Sequence of chain 3.C:
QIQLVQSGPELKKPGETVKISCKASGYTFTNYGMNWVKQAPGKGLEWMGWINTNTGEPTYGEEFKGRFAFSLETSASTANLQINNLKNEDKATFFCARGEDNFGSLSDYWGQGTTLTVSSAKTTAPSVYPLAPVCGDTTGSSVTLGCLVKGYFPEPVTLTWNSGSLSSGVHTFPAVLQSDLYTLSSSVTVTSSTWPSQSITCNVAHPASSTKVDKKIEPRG

Sequence of chain 1.A:
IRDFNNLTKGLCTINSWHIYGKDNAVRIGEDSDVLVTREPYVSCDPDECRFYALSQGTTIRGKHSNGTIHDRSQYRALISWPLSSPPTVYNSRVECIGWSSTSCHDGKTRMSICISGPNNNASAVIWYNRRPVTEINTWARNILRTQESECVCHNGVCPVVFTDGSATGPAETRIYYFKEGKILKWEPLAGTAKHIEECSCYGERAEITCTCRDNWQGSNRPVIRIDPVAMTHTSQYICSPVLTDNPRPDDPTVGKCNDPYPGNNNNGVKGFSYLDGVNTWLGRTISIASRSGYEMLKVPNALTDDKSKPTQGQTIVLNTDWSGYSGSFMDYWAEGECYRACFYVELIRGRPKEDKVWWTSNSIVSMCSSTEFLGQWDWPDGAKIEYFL

This small molecule binds to this protein.
Small molecule (SMILES): CC(=O)N[C@H]1[C@H](O[C@H]2[C@H](O)[C@@H](NC(C)=O)CO[C@@H]2CO)O[C@H](CO)[C@@H](O[C@@H]2O[C@H](CO)[C@@H](O)[C@H](O[C@H]3O[C@H](CO)[C@@H](O)[C@H](O)[C@@H]3O[C@H]3O[C@H](CO)[C@@H](O)[C@H](O)[C@@H]3O[C@H]3O[C@H](CO)[C@@H](O)[C@H](O)[C@@H]3O)[C@@H]2O)[C@@H]1O

Sequence of chain 3.A:
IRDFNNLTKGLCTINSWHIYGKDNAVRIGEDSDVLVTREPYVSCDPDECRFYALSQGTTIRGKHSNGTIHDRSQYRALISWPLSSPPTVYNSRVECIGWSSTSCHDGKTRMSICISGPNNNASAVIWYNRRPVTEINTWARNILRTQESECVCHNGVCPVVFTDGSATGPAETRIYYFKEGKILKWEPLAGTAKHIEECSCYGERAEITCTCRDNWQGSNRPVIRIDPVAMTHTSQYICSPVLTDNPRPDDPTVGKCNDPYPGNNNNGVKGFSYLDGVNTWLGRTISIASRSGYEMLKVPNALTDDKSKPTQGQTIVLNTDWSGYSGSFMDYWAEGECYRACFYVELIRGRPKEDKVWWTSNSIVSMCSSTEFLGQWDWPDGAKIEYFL

Binding-site contacts:
Ligand atom C3 contacts residue GLU295 of chain 3.A at 3.1 Å.
Ligand atom C7 contacts residue ASN121 of chain 1.A at 3.5 Å.
Ligand atom C6 contacts residue THR311 of chain 3.A at 3.4 Å.
Ligand atom O4 contacts residue ASP251 of chain 3.A at 3.2 Å (salt-bridge).
Ligand atom O4 contacts residue ARG248 of chain 3.A at 3.3 Å (salt-bridge).
Ligand atom O6 contacts residue ASP251 of chain 3.A at 2.5 Å (salt-bridge).
Ligand atom O5 contacts residue ASN121 of chain 1.A at 2.4 Å (h-bond).
Ligand atom O2 contacts residue ASP250 of chain 3.A at 3.1 Å (salt-bridge).
Ligand atom O3 contacts residue GLU295 of chain 3.A at 2.6 Å (salt-bridge).
Ligand atom C8 contacts residue ASN120 of chain 1.A at 3.3 Å.
Ligand atom O6 contacts residue LYS309 of chain 3.A at 3.2 Å (salt-bridge).
Ligand atom C6 contacts residue PRO310 of chain 3.A at 3.4 Å (hydrophobic).
Ligand atom O6 contacts residue GLN376 of chain 3.A at 2.7 Å (h-bond).
Ligand atom C1 contacts residue ASN121 of chain 1.A at 1.5 Å.
Ligand atom O3 contacts residue GLY313 of chain 3.A at 3.0 Å (h-bond).
Ligand atom C6 contacts residue ILE286 of chain 3.A at 3.2 Å (hydrophobic).
Ligand atom C4 contacts residue GLU295 of chain 3.A at 3.5 Å.
Ligand atom C8 contacts residue GLN312 of chain 3.A at 3.4 Å.
Ligand atom O2 contacts residue GLY313 of chain 3.A at 3.3 Å.
Ligand atom N2 contacts residue ASN121 of chain 1.A at 2.9 Å (h-bond).
Ligand atom C3 contacts residue ASP250 of chain 3.A at 3.6 Å.
Ligand atom C3 contacts residue GLY313 of chain 3.A at 3.3 Å.
Ligand atom O5 contacts residue ARG284 of chain 3.A at 3.3 Å (salt-bridge).
Ligand atom O4 contacts residue ARG284 of chain 3.A at 3.2 Å (salt-bridge).
Ligand atom C2 contacts residue ASN121 of chain 1.A at 2.5 Å.
Ligand atom O5 contacts residue GLY375 of chain 3.A at 3.2 Å.
Ligand atom O5 contacts residue GLN376 of chain 3.A at 3.1 Å (h-bond).
Ligand atom O3 contacts residue ASP250 of chain 3.A at 2.9 Å (salt-bridge).
Ligand atom C4 contacts residue ILE288 of chain 3.A at 3.5 Å (hydrophobic).
Ligand atom O4 contacts residue GLY313 of chain 3.A at 3.5 Å (h-bond).
Ligand atom O3 contacts residue GLN312 of chain 3.A at 3.2 Å.
Ligand atom C6 contacts residue ASP251 of chain 3.A at 3.5 Å.
Ligand atom O6 contacts residue ILE286 of chain 3.A at 3.0 Å (h-bond).
Ligand atom C2 contacts residue ASP250 of chain 3.A at 3.3 Å.
Ligand atom O3 contacts residue ARG284 of chain 3.A at 2.8 Å (salt-bridge).
Ligand atom O4 contacts residue GLU295 of chain 3.A at 2.6 Å (salt-bridge).
Ligand atom O5 contacts residue ASP251 of chain 3.A at 3.5 Å (salt-bridge).
Ligand atom O3 contacts residue ASP251 of chain 3.A at 2.8 Å (salt-bridge).
Ligand atom C6 contacts residue ARG248 of chain 3.A at 3.6 Å.
Ligand atom O4 contacts residue ILE288 of chain 3.A at 3.0 Å.